Binding-site contacts:
Ligand atom C3 contacts residue HIS10 of chain 1.A at 4.0 Å.
Ligand atom S contacts residue TRP5 of chain 1.A at 4.1 Å.
Ligand atom C5 contacts residue ASP19 of chain 1.A at 4.0 Å.
Ligand atom C4 contacts residue TRP5 of chain 1.A at 4.5 Å (hydrophobic).
Ligand atom O2 contacts residue ASN11 of chain 1.A at 3.7 Å.
Ligand atom C3 contacts residue HIS4 of chain 1.A at 4.3 Å.
Ligand atom N contacts residue HIS15 of chain 1.A at 3.0 Å (h-bond).
Ligand atom N contacts residue LYS18 of chain 1.A at 4.0 Å.
Ligand atom C2 contacts residue HIS4 of chain 1.A at 4.3 Å.
Ligand atom N contacts residue TRP16 of chain 1.A at 3.8 Å.
Ligand atom O2 contacts residue TRP16 of chain 1.A at 3.4 Å.
Ligand atom C4 contacts residue ASP19 of chain 1.A at 3.9 Å.
Ligand atom C3 contacts residue HIS15 of chain 1.A at 4.2 Å.
Ligand atom O2 contacts residue HIS15 of chain 1.A at 3.6 Å (h-bond).
Ligand atom C9 contacts residue HIS4 of chain 1.A at 3.6 Å.
Ligand atom C6 contacts residue HIS4 of chain 1.A at 3.3 Å.
Ligand atom C4 contacts residue HIS4 of chain 1.A at 4.0 Å.
Ligand atom O1 contacts residue ASP19 of chain 1.A at 3.4 Å (salt-bridge).
Ligand atom C2 contacts residue ASN11 of chain 1.A at 3.9 Å.
Ligand atom C5 contacts residue HIS4 of chain 1.A at 3.7 Å.
Ligand atom S contacts residue TRP16 of chain 1.A at 4.3 Å.
Ligand atom O1 contacts residue TRP5 of chain 1.A at 3.7 Å.
Ligand atom C1 contacts residue HIS4 of chain 1.A at 4.0 Å.
Ligand atom C7 contacts residue HIS4 of chain 1.A at 4.5 Å.
Ligand atom O1 contacts residue HIS3 of chain 1.A at 4.5 Å.
Ligand atom S contacts residue ASP19 of chain 1.A at 3.6 Å (salt-bridge).
Ligand atom C5 contacts residue HIS3 of chain 1.A at 4.2 Å.
Ligand atom C2 contacts residue HIS10 of chain 1.A at 3.6 Å.
Ligand atom C3 contacts residue ASN11 of chain 1.A at 3.9 Å.
Ligand atom O2 contacts residue TRP5 of chain 1.A at 3.8 Å.
Ligand atom C10 contacts residue HIS4 of chain 1.A at 3.2 Å.
Ligand atom N8 contacts residue HIS4 of chain 1.A at 3.5 Å (h-bond).
Ligand atom S contacts residue HIS15 of chain 1.A at 4.0 Å.
Ligand atom O7 contacts residue HIS10 of chain 1.A at 4.1 Å.
Ligand atom O1 contacts residue PHE20 of chain 1.A at 3.7 Å.
Ligand atom C5 contacts residue TRP5 of chain 1.A at 4.3 Å (hydrophobic).
Ligand atom N contacts residue ASP19 of chain 1.A at 2.7 Å (salt-bridge).

Sequence of chain 1.A:
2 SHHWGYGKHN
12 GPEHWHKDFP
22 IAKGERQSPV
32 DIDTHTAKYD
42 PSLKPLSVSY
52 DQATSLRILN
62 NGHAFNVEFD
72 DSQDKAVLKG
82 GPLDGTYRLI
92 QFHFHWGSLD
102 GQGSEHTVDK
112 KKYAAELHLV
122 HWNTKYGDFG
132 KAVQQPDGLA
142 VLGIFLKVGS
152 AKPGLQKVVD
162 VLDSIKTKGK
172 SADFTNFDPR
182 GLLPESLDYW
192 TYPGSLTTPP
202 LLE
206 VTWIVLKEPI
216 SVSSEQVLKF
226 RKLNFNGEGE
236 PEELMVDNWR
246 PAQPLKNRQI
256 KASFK

A small-molecule ligand and the protein it binds are described below.
Small molecule (SMILES): NS(=O)(=O)c1ccc(C(=O)NCCOCCOCCN2CC(=O)O[Cu]OC(=O)C2)cc1